This protein binds this small molecule.
Small molecule (SMILES): COc1cccc(NC(=O)c2ccccc2OCc2c(C)noc2C)c1

Sequence of chain 1.B:
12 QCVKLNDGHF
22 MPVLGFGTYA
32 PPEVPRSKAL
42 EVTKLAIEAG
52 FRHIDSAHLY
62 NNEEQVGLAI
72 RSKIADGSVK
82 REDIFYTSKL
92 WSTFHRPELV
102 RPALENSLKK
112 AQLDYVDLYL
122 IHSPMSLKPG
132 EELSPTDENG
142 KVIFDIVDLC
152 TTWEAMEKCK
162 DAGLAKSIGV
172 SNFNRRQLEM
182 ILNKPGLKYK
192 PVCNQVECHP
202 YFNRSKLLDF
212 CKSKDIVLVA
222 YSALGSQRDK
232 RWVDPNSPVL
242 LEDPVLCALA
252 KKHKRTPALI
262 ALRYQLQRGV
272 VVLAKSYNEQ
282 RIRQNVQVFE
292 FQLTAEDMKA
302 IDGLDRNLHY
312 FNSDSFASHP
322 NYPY

Binding-site contacts:
Ligand atom C20 contacts residue NAP1 of chain 1.E at 3.8 Å.
Ligand atom N2 contacts residue MET126 of chain 1.B at 3.3 Å.
Ligand atom C1 contacts residue PHE312 of chain 1.B at 3.4 Å (hydrophobic).
Ligand atom C7 contacts residue PHE312 of chain 1.B at 3.6 Å (hydrophobic).
Ligand atom C19 contacts residue ASN173 of chain 1.B at 3.4 Å.
Ligand atom O1 contacts residue PHE312 of chain 1.B at 3.1 Å.
Ligand atom O4 contacts residue MET126 of chain 1.B at 3.5 Å.
Ligand atom C13 contacts residue PHE312 of chain 1.B at 3.7 Å (hydrophobic).
Ligand atom C4 contacts residue NAP1 of chain 1.E at 3.7 Å.
Ligand atom C11 contacts residue PHE317 of chain 1.B at 3.2 Å (hydrophobic).
Ligand atom C12 contacts residue PHE317 of chain 1.B at 3.7 Å (hydrophobic).
Ligand atom C19 contacts residue PRO324 of chain 1.B at 3.9 Å (hydrophobic).
Ligand atom C20 contacts residue ASN173 of chain 1.B at 3.6 Å.
Ligand atom O3 contacts residue TRP92 of chain 1.B at 3.5 Å.
Ligand atom C19 contacts residue TYR325 of chain 1.B at 3.6 Å (hydrophobic).
Ligand atom C10 contacts residue PHE317 of chain 1.B at 3.5 Å (hydrophobic).
Ligand atom C15 contacts residue ASN173 of chain 1.B at 3.6 Å.
Ligand atom O3 contacts residue SER135 of chain 1.B at 3.6 Å.
Ligand atom C3 contacts residue PHE312 of chain 1.B at 3.6 Å (hydrophobic).
Ligand atom C16 contacts residue ASN173 of chain 1.B at 3.3 Å.
Ligand atom C10 contacts residue TRP92 of chain 1.B at 3.6 Å (hydrophobic).
Ligand atom C8 contacts residue PHE312 of chain 1.B at 3.6 Å (hydrophobic).
Ligand atom C17 contacts residue ASN173 of chain 1.B at 3.2 Å.
Ligand atom C6 contacts residue TRP233 of chain 1.B at 3.7 Å (hydrophobic).
Ligand atom O4 contacts residue SER124 of chain 1.B at 3.0 Å (h-bond).
Ligand atom N2 contacts residue SER124 of chain 1.B at 3.8 Å.
Ligand atom C15 contacts residue TYR222 of chain 1.B at 3.2 Å (hydrophobic).
Ligand atom N2 contacts residue ASN173 of chain 1.B at 3.4 Å.
Ligand atom C14 contacts residue TRP92 of chain 1.B at 3.8 Å (hydrophobic).
Ligand atom O4 contacts residue ASN173 of chain 1.B at 3.5 Å (h-bond).
Ligand atom C15 contacts residue PHE312 of chain 1.B at 3.8 Å (hydrophobic).
Ligand atom C5 contacts residue TRP233 of chain 1.B at 3.5 Å (hydrophobic).
Ligand atom C3 contacts residue NAP1 of chain 1.E at 3.7 Å.
Ligand atom C14 contacts residue SER135 of chain 1.B at 3.4 Å.
Ligand atom C19 contacts residue PHE312 of chain 1.B at 3.7 Å (hydrophobic).
Ligand atom C15 contacts residue NAP1 of chain 1.E at 3.9 Å.
Ligand atom C18 contacts residue ASN173 of chain 1.B at 3.3 Å.
Ligand atom C11 contacts residue TRP92 of chain 1.B at 3.7 Å (hydrophobic).
Ligand atom C2 contacts residue PHE312 of chain 1.B at 3.1 Å (hydrophobic).
Ligand atom N1 contacts residue PHE312 of chain 1.B at 2.8 Å.